Sequence of chain 1.B:
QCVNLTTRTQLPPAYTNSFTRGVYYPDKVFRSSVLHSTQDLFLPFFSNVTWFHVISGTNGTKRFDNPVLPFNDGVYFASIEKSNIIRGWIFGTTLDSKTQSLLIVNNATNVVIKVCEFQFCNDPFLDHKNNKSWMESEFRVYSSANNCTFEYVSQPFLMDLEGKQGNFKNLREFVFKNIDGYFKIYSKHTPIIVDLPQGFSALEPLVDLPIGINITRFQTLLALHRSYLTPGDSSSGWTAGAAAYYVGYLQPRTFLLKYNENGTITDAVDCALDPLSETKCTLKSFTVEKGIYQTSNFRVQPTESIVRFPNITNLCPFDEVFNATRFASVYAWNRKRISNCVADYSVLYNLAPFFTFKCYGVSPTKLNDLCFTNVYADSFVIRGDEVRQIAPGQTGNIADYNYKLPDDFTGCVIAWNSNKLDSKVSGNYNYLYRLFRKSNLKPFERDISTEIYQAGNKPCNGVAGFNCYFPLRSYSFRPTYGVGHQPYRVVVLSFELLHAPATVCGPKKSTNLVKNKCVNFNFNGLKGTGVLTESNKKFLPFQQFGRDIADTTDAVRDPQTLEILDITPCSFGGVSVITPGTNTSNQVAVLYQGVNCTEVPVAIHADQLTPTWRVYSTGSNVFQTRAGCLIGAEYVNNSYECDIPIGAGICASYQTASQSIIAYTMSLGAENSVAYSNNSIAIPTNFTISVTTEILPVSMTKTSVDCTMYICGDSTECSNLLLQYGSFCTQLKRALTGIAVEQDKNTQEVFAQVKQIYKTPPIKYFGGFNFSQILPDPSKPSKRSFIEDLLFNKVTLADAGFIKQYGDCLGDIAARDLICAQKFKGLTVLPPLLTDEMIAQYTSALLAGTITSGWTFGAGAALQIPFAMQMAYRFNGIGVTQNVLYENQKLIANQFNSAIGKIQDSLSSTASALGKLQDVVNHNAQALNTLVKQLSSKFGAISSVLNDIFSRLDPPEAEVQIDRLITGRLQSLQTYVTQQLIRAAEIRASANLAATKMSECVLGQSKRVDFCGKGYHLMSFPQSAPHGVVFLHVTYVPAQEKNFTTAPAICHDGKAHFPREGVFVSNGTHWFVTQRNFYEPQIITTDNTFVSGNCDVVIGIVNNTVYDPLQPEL

Binding-site contacts:
Ligand atom C8 contacts residue ASN587 of chain 1.B at 4.1 Å.
Ligand atom N2 contacts residue ASN587 of chain 1.B at 2.5 Å (h-bond).
Ligand atom C2 contacts residue ASN587 of chain 1.B at 2.5 Å.
Ligand atom O5 contacts residue GLU293 of chain 1.B at 4.3 Å.
Ligand atom C3 contacts residue ASN587 of chain 1.B at 3.8 Å.
Ligand atom C5 contacts residue ASN587 of chain 1.B at 3.7 Å.
Ligand atom C4 contacts residue ASN587 of chain 1.B at 4.2 Å.
Ligand atom C1 contacts residue ASN587 of chain 1.B at 1.4 Å.
Ligand atom C6 contacts residue GLU293 of chain 1.B at 3.2 Å.
Ligand atom O5 contacts residue ASN587 of chain 1.B at 2.4 Å (h-bond).
Ligand atom C5 contacts residue GLU293 of chain 1.B at 4.0 Å.
Ligand atom O7 contacts residue ASN587 of chain 1.B at 3.6 Å (h-bond).
Ligand atom C7 contacts residue ASN587 of chain 1.B at 3.3 Å.
Ligand atom O6 contacts residue GLU293 of chain 1.B at 4.0 Å.

This small molecule binds to this protein.
Small molecule (SMILES): CC(=O)N[C@@H]1[C@@H](O)[C@H](O)[C@@H](CO)O[C@H]1O